Binding-site contacts:
Ligand atom N contacts residue ASP77 of chain 1.A at 2.8 Å (salt-bridge).
Ligand atom CD2 contacts residue LEU156 of chain 1.A at 3.4 Å (hydrophobic).
Ligand atom C contacts residue TYR7 of chain 1.A at 3.4 Å (hydrophobic).
Ligand atom CG contacts residue GLU63 of chain 1.A at 3.4 Å.
Ligand atom CD1 contacts residue LEU81 of chain 1.A at 3.5 Å (hydrophobic).
Ligand atom CD1 contacts residue TYR116 of chain 1.A at 3.3 Å (hydrophobic).
Ligand atom CA contacts residue TYR99 of chain 1.A at 3.4 Å (hydrophobic).
Ligand atom O contacts residue LYS66 of chain 1.A at 2.9 Å (salt-bridge).
Ligand atom CB contacts residue GLU63 of chain 1.A at 3.5 Å.
Ligand atom CA contacts residue TYR7 of chain 1.A at 3.4 Å (hydrophobic).
Ligand atom O contacts residue THR73 of chain 1.A at 3.3 Å.
Ligand atom O contacts residue LYS146 of chain 1.A at 3.1 Å (salt-bridge).
Ligand atom N contacts residue TYR99 of chain 1.A at 3.0 Å (h-bond).
Ligand atom N contacts residue TYR171 of chain 1.A at 2.8 Å (h-bond).
Ligand atom OE1 contacts residue VAL67 of chain 1.A at 3.5 Å.
Ligand atom NE2 contacts residue MET45 of chain 1.A at 3.2 Å.
Ligand atom CG contacts residue LYS66 of chain 1.A at 3.5 Å.
Ligand atom O contacts residue TYR159 of chain 1.A at 2.6 Å (h-bond).
Ligand atom NE2 contacts residue GLU63 of chain 1.A at 2.9 Å (salt-bridge).
Ligand atom CG contacts residue ASP77 of chain 1.A at 3.5 Å.
Ligand atom C contacts residue ASP77 of chain 1.A at 3.5 Å.
Ligand atom CB contacts residue TYR99 of chain 1.A at 3.6 Å (hydrophobic).
Ligand atom CD1 contacts residue GLU63 of chain 1.A at 3.4 Å.
Ligand atom N contacts residue TYR7 of chain 1.A at 2.9 Å (h-bond).
Ligand atom OG1 contacts residue LYS146 of chain 1.A at 3.2 Å (salt-bridge).
Ligand atom N contacts residue TYR7 of chain 1.A at 3.5 Å (h-bond).
Ligand atom OXT contacts residue THR143 of chain 1.A at 2.7 Å (h-bond).
Ligand atom CD1 contacts residue TYR159 of chain 1.A at 3.5 Å (hydrophobic).
Ligand atom CA contacts residue TYR171 of chain 1.A at 3.5 Å (hydrophobic).
Ligand atom CG2 contacts residue TRP147 of chain 1.A at 3.5 Å (hydrophobic).
Ligand atom O contacts residue LYS66 of chain 1.A at 3.5 Å.
Ligand atom CB contacts residue ASP77 of chain 1.A at 3.5 Å.
Ligand atom N contacts residue TYR159 of chain 1.A at 3.6 Å.
Ligand atom CB contacts residue TRP167 of chain 1.A at 3.6 Å (hydrophobic).
Ligand atom O contacts residue LYS146 of chain 1.A at 3.4 Å (salt-bridge).
Ligand atom O contacts residue TRP147 of chain 1.A at 3.0 Å (h-bond).
Ligand atom N contacts residue GLU63 of chain 1.A at 3.0 Å (salt-bridge).
Ligand atom CB contacts residue TYR99 of chain 1.A at 3.3 Å (hydrophobic).
Ligand atom CA contacts residue ASP77 of chain 1.A at 3.4 Å.
Ligand atom CG contacts residue TYR99 of chain 1.A at 3.5 Å (hydrophobic).

The small molecule below binds the protein below.
Small molecule (SMILES): CC(C)C[C@H](NC(=O)[C@@H](NC(=O)[C@@H](NC(=O)CNC(=O)[C@H](CCC(N)=O)NC(=O)[C@@H]1CCCN1C(=O)[C@H](CC(C)C)NC(=O)[C@H](CCC(N)=O)NC(=O)[C@@H](N)CC(C)C)[C@@H](C)O)[C@@H](C)O)C(=O)O

Sequence of chain 1.A:
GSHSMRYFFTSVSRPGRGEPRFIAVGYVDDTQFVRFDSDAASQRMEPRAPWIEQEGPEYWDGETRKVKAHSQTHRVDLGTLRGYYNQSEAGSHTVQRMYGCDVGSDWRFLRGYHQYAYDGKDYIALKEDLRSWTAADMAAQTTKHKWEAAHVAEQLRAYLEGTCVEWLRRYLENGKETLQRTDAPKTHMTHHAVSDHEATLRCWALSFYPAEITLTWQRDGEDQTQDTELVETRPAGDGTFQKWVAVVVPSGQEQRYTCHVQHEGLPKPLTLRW